Sequence of chain 1.B:
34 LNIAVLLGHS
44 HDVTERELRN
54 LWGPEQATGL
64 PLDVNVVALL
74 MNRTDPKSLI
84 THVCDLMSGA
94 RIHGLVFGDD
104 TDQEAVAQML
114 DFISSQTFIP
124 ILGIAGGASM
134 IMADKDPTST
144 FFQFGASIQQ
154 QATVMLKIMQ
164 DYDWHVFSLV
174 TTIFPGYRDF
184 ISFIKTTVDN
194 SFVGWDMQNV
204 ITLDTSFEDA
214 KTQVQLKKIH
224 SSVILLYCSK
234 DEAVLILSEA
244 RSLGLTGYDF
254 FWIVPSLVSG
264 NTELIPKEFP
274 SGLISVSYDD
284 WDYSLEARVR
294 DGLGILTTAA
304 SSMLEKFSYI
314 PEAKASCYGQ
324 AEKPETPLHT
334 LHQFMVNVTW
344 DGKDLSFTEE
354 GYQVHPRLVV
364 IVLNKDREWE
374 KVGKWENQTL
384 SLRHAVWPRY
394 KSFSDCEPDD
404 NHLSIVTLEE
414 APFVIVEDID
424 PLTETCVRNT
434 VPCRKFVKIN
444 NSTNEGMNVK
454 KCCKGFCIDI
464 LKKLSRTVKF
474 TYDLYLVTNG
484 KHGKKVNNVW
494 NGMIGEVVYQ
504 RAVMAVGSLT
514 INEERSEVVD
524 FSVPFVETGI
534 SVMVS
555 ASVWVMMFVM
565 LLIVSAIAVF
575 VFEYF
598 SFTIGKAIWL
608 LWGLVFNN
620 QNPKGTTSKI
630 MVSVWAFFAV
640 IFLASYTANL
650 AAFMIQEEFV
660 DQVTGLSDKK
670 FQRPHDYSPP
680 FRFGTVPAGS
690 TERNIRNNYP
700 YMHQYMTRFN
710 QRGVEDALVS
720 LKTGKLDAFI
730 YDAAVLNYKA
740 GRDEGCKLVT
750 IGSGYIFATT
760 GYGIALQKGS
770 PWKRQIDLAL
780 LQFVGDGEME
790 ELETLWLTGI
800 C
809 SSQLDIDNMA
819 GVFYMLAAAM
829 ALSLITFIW

Binding-site contacts:
Ligand atom O5 contacts residue ASN380 of chain 1.B at 2.3 Å (h-bond).
Ligand atom C8 contacts residue ASP347 of chain 1.B at 4.2 Å.
Ligand atom O7 contacts residue GLY345 of chain 1.B at 4.5 Å.
Ligand atom C8 contacts residue GLY345 of chain 1.B at 4.1 Å.
Ligand atom C1 contacts residue ASN380 of chain 1.B at 1.4 Å.
Ligand atom C5 contacts residue ASN380 of chain 1.B at 3.7 Å.
Ligand atom N2 contacts residue ASN380 of chain 1.B at 2.9 Å (h-bond).
Ligand atom C8 contacts residue ASN380 of chain 1.B at 4.2 Å.
Ligand atom C4 contacts residue ASN380 of chain 1.B at 4.2 Å.
Ligand atom C3 contacts residue ASN380 of chain 1.B at 3.8 Å.
Ligand atom C7 contacts residue ASN380 of chain 1.B at 4.2 Å.
Ligand atom C2 contacts residue ASN380 of chain 1.B at 2.5 Å.

A protein and the small-molecule ligand that binds it are described below.
Small molecule (SMILES): CC(=O)N[C@@H]1[C@@H](O)[C@H](O)[C@@H](CO)O[C@H]1O